Sequence of chain 1.B:
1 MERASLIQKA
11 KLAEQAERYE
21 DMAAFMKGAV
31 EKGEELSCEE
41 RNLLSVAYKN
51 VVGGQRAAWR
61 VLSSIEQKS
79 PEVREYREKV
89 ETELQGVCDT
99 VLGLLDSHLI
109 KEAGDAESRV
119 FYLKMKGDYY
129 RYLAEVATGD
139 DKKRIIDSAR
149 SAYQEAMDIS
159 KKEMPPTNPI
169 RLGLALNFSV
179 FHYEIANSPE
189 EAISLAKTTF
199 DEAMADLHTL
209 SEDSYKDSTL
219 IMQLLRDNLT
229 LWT

Binding-site contacts:
Ligand atom OH contacts residue ASP215 of chain 1.B at 3.1 Å (salt-bridge).
Ligand atom O contacts residue VAL178 of chain 1.B at 3.2 Å.
Ligand atom O3P contacts residue LYS49 of chain 1.B at 2.6 Å (salt-bridge).
Ligand atom O contacts residue LEU174 of chain 1.B at 3.7 Å.
Ligand atom O contacts residue ASN226 of chain 1.B at 2.9 Å (h-bond).
Ligand atom O2P contacts residue TYR130 of chain 1.B at 2.6 Å (h-bond).
Ligand atom O2P contacts residue ARG129 of chain 1.B at 2.8 Å (salt-bridge).
Ligand atom P contacts residue ARG56 of chain 1.B at 3.5 Å.
Ligand atom CA contacts residue GLU182 of chain 1.B at 3.6 Å.
Ligand atom CD2 contacts residue ASN226 of chain 1.B at 3.4 Å.
Ligand atom O contacts residue LYS49 of chain 1.B at 3.4 Å (salt-bridge).
Ligand atom C contacts residue ASN175 of chain 1.B at 3.5 Å.
Ligand atom CA contacts residue ASN175 of chain 1.B at 3.8 Å.
Ligand atom N contacts residue ASN175 of chain 1.B at 2.7 Å (h-bond).
Ligand atom O2P contacts residue LYS49 of chain 1.B at 3.7 Å.
Ligand atom C contacts residue LEU174 of chain 1.B at 3.6 Å (hydrophobic).
Ligand atom NE2 contacts residue ASP225 of chain 1.B at 3.7 Å.
Ligand atom CA contacts residue ASN226 of chain 1.B at 3.3 Å.
Ligand atom C contacts residue ASN226 of chain 1.B at 3.5 Å.
Ligand atom O1P contacts residue ARG56 of chain 1.B at 3.1 Å (salt-bridge).
Ligand atom CA contacts residue LEU174 of chain 1.B at 3.8 Å (hydrophobic).
Ligand atom O contacts residue LYS122 of chain 1.B at 2.7 Å (salt-bridge).
Ligand atom N contacts residue ASN226 of chain 1.B at 2.7 Å (h-bond).
Ligand atom O contacts residue ASN175 of chain 1.B at 3.0 Å (h-bond).
Ligand atom O1P contacts residue ARG129 of chain 1.B at 3.0 Å (salt-bridge).
Ligand atom O contacts residue LYS49 of chain 1.B at 2.8 Å.
Ligand atom CB contacts residue LEU174 of chain 1.B at 3.5 Å (hydrophobic).
Ligand atom CG contacts residue ILE219 of chain 1.B at 3.8 Å (hydrophobic).
Ligand atom CD2 contacts residue ASP225 of chain 1.B at 3.5 Å.
Ligand atom OG contacts residue GLU182 of chain 1.B at 3.4 Å (salt-bridge).
Ligand atom CA contacts residue ASN175 of chain 1.B at 3.4 Å.
Ligand atom CD2 contacts residue ILE219 of chain 1.B at 3.7 Å (hydrophobic).
Ligand atom N contacts residue LEU174 of chain 1.B at 3.4 Å.
Ligand atom O3P contacts residue ARG56 of chain 1.B at 2.8 Å (salt-bridge).
Ligand atom NE contacts residue ARG60 of chain 1.B at 3.7 Å.
Ligand atom CB contacts residue ASN226 of chain 1.B at 3.0 Å.
Ligand atom OG contacts residue VAL178 of chain 1.B at 3.5 Å.
Ligand atom CB contacts residue ASN175 of chain 1.B at 3.5 Å.
Ligand atom CB contacts residue TRP230 of chain 1.B at 3.4 Å (hydrophobic).
Ligand atom CA contacts residue ASN226 of chain 1.B at 3.7 Å.

This small molecule binds to this protein.
Small molecule (SMILES): C[C@H](NC(=O)CN)C(=O)N[C@@H](CCCN=C(N)N)C(=O)N[C@@H](CO)C(=O)N[C@@H](CC1=NC=NC1)C(=O)N[C@@H](COP(=O)(O)O)C(=O)N[C@@H](Cc1ccc(O)cc1)C(=O)N1CCC[C@H]1C(=O)N[C@@H](C)C=O